Sequence of chain 1.A:
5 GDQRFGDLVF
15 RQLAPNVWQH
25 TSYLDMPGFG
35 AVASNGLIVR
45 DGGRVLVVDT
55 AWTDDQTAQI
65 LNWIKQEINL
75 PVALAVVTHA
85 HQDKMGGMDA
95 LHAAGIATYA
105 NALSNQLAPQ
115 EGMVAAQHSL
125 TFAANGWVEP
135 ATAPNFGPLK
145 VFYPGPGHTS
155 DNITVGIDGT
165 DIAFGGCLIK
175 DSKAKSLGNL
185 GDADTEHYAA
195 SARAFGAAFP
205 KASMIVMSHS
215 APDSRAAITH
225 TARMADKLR

A protein and the small-molecule ligand that binds it are described below.
Small molecule (SMILES): O=c1cc(CP(=O)(O)O)c2cc3c(cc2o1)OCO3

Binding-site contacts:
Ligand atom C05 contacts residue ASP87 of chain 1.A at 3.8 Å.
Ligand atom O01 contacts residue ACT1 of chain 1.E at 3.8 Å.
Ligand atom O01 contacts residue ZN1 of chain 1.B at 2.9 Å.
Ligand atom C15 contacts residue VAL36 of chain 1.A at 3.7 Å (hydrophobic).
Ligand atom O03 contacts residue HIS152 of chain 1.A at 3.4 Å (h-bond).
Ligand atom P02 contacts residue ASP87 of chain 1.A at 3.4 Å.
Ligand atom C17 contacts residue ACT1 of chain 1.E at 3.6 Å.
Ligand atom P02 contacts residue HIS85 of chain 1.A at 3.7 Å.
Ligand atom O01 contacts residue HIS85 of chain 1.A at 3.4 Å (h-bond).
Ligand atom O04 contacts residue HIS213 of chain 1.A at 3.1 Å (h-bond).
Ligand atom O09 contacts residue ASN183 of chain 1.A at 3.6 Å (h-bond).
Ligand atom C17 contacts residue MET30 of chain 1.A at 3.6 Å (hydrophobic).
Ligand atom O03 contacts residue CYS171 of chain 1.A at 3.5 Å (h-bond).
Ligand atom O03 contacts residue ASP87 of chain 1.A at 2.7 Å (salt-bridge).
Ligand atom C19 contacts residue MET30 of chain 1.A at 3.6 Å (hydrophobic).
Ligand atom O14 contacts residue PHE33 of chain 1.A at 3.5 Å.
Ligand atom C11 contacts residue MET30 of chain 1.A at 3.3 Å (hydrophobic).
Ligand atom O10 contacts residue MET30 of chain 1.A at 3.7 Å.
Ligand atom P02 contacts residue ZN1 of chain 1.C at 2.9 Å.
Ligand atom C06 contacts residue ASN183 of chain 1.A at 3.8 Å.
Ligand atom C13 contacts residue MET30 of chain 1.A at 3.6 Å (hydrophobic).
Ligand atom O04 contacts residue ZN1 of chain 1.C at 1.9 Å.
Ligand atom C07 contacts residue ASN183 of chain 1.A at 3.3 Å.
Ligand atom C18 contacts residue ACT1 of chain 1.E at 3.7 Å.
Ligand atom O01 contacts residue HIS152 of chain 1.A at 3.1 Å.
Ligand atom O16 contacts residue VAL36 of chain 1.A at 3.3 Å.
Ligand atom O16 contacts residue ACT1 of chain 1.E at 3.6 Å.
Ligand atom O04 contacts residue ASP87 of chain 1.A at 3.0 Å (salt-bridge).
Ligand atom C08 contacts residue ASN183 of chain 1.A at 3.4 Å.
Ligand atom O01 contacts residue ASN183 of chain 1.A at 2.8 Å (h-bond).
Ligand atom O03 contacts residue HIS85 of chain 1.A at 3.1 Å (h-bond).
Ligand atom P02 contacts residue ZN1 of chain 1.B at 3.0 Å.
Ligand atom C18 contacts residue MET30 of chain 1.A at 3.5 Å (hydrophobic).
Ligand atom P02 contacts residue ACT1 of chain 1.E at 3.8 Å.
Ligand atom O03 contacts residue HIS83 of chain 1.A at 3.3 Å (h-bond).
Ligand atom O03 contacts residue ZN1 of chain 1.C at 3.0 Å.
Ligand atom O04 contacts residue ACT1 of chain 1.E at 2.9 Å (h-bond).
Ligand atom C12 contacts residue MET30 of chain 1.A at 3.3 Å (hydrophobic).
Ligand atom O01 contacts residue ZN1 of chain 1.C at 3.8 Å.
Ligand atom O03 contacts residue ZN1 of chain 1.B at 1.9 Å.